Binding-site contacts:
Ligand atom N6 contacts residue U1 of chain 17.C at 2.8 Å (h-bond).
Ligand atom N1 contacts residue U2 of chain 17.C at 3.5 Å (h-bond).
Ligand atom N1 contacts residue U1 of chain 17.C at 2.8 Å (h-bond).
Ligand atom C4 contacts residue U2 of chain 17.C at 4.3 Å.
Ligand atom N3 contacts residue U2 of chain 17.C at 3.7 Å.
Ligand atom C6 contacts residue U2 of chain 17.C at 4.1 Å.
Ligand atom N6 contacts residue U3 of chain 17.C at 3.0 Å (h-bond).
Ligand atom C2 contacts residue U1 of chain 17.C at 3.5 Å.
Ligand atom N3 contacts residue U3 of chain 17.C at 4.2 Å.
Ligand atom C6 contacts residue U3 of chain 17.C at 3.3 Å.
Ligand atom C6 contacts residue U1 of chain 17.C at 3.6 Å.
Ligand atom C2 contacts residue U3 of chain 17.C at 3.0 Å.
Ligand atom N1 contacts residue U3 of chain 17.C at 2.7 Å (h-bond).
Ligand atom C2 contacts residue U2 of chain 17.C at 3.2 Å.
Ligand atom N6 contacts residue U2 of chain 17.C at 4.2 Å.

This protein binds this small molecule.
Small molecule (SMILES): Nc1ncnc2c1ncn2[C@@H]1O[C@H](CO[P](=O)(O)O[C@H]2[C@@H](O)[C@H](n3cnc4c(N)ncnc43)O[C@@H]2CO[P](=O)(O)O[C@H]2[C@@H](O)[C@H](n3cnc4c(N)ncnc43)O[C@@H]2COP(=O)(O)O)[C@@H](O)[C@H]1O